The small molecule below binds the protein below.
Small molecule (SMILES): CC(=O)N[C@H]1[C@H](O[C@H]2[C@H](O)[C@@H](NC(C)=O)CO[C@@H]2CO)O[C@H](CO)[C@@H](O)[C@@H]1O

Binding-site contacts:
Ligand atom O7 contacts residue GLY413 of chain 1.B at 4.5 Å.
Ligand atom C4 contacts residue ASN425 of chain 1.B at 4.3 Å.
Ligand atom O3 contacts residue ALA414 of chain 1.B at 4.0 Å.
Ligand atom C7 contacts residue GLY413 of chain 1.B at 3.9 Å.
Ligand atom O7 contacts residue THR427 of chain 1.B at 4.2 Å.
Ligand atom C7 contacts residue GLN431 of chain 1.B at 4.1 Å.
Ligand atom C2 contacts residue ASN425 of chain 1.B at 2.6 Å.
Ligand atom O7 contacts residue GLN431 of chain 1.B at 3.3 Å (h-bond).
Ligand atom N2 contacts residue ALA414 of chain 1.B at 3.7 Å.
Ligand atom C8 contacts residue THR409 of chain 1.B at 3.4 Å.
Ligand atom C7 contacts residue THR409 of chain 1.B at 4.4 Å.
Ligand atom C1 contacts residue THR427 of chain 1.B at 4.1 Å.
Ligand atom N2 contacts residue GLY413 of chain 1.B at 4.1 Å.
Ligand atom C1 contacts residue ASN425 of chain 1.B at 1.5 Å.
Ligand atom O5 contacts residue ASN425 of chain 1.B at 2.4 Å (h-bond).
Ligand atom O4 contacts residue THR427 of chain 1.B at 4.5 Å.
Ligand atom N2 contacts residue CYS415 of chain 1.B at 3.5 Å (h-bond).
Ligand atom O7 contacts residue CYS415 of chain 1.B at 3.1 Å.
Ligand atom O7 contacts residue THR409 of chain 1.B at 4.4 Å.
Ligand atom C8 contacts residue GLN431 of chain 1.B at 4.0 Å.
Ligand atom C6 contacts residue GLU428 of chain 1.B at 3.3 Å.
Ligand atom O6 contacts residue THR427 of chain 1.B at 3.7 Å.
Ligand atom C8 contacts residue ASN425 of chain 1.B at 4.1 Å.
Ligand atom O6 contacts residue GLU428 of chain 1.B at 3.2 Å.
Ligand atom C7 contacts residue CYS415 of chain 1.B at 3.8 Å (hydrophobic).
Ligand atom N2 contacts residue ASN425 of chain 1.B at 3.0 Å (h-bond).
Ligand atom C5 contacts residue THR427 of chain 1.B at 3.5 Å.
Ligand atom O7 contacts residue ASN425 of chain 1.B at 3.0 Å (h-bond).
Ligand atom C5 contacts residue ASN425 of chain 1.B at 3.6 Å.
Ligand atom C7 contacts residue ALA414 of chain 1.B at 4.2 Å (hydrophobic).
Ligand atom C3 contacts residue ALA414 of chain 1.B at 4.5 Å (hydrophobic).
Ligand atom C6 contacts residue THR427 of chain 1.B at 3.8 Å.
Ligand atom O5 contacts residue THR427 of chain 1.B at 4.0 Å.
Ligand atom O7 contacts residue VAL408 of chain 1.B at 3.8 Å.
Ligand atom C3 contacts residue ASN425 of chain 1.B at 3.9 Å.
Ligand atom C8 contacts residue GLY413 of chain 1.B at 3.6 Å.
Ligand atom C5 contacts residue GLU428 of chain 1.B at 4.5 Å.
Ligand atom C7 contacts residue ASN425 of chain 1.B at 3.1 Å.

Sequence of chain 1.B:
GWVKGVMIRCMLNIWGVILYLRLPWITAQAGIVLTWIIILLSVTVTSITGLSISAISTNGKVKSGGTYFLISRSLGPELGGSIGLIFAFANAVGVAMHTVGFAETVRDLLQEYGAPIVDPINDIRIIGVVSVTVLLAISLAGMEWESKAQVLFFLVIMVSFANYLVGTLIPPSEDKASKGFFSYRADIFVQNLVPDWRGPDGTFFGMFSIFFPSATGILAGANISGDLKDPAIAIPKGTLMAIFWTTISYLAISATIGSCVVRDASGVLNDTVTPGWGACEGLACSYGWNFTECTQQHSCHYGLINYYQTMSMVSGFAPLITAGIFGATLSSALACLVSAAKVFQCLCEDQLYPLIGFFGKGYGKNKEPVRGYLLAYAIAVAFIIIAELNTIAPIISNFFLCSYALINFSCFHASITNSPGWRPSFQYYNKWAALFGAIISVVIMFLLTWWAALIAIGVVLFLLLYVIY